Sequence of chain 1.C:
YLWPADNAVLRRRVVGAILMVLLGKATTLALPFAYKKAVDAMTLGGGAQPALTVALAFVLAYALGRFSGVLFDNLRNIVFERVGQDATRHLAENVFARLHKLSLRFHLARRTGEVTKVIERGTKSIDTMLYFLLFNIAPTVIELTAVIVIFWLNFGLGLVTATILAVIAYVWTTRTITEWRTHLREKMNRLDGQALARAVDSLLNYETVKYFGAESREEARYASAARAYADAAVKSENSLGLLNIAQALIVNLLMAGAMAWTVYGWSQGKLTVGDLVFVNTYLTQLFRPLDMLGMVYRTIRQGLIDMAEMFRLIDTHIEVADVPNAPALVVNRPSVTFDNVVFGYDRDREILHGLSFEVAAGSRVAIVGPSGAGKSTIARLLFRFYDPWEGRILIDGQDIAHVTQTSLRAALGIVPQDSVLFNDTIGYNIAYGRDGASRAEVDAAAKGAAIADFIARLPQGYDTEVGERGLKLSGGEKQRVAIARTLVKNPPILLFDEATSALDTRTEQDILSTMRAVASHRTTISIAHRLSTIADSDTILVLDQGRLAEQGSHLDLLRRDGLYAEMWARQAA

The small molecule below binds the protein below.
Small molecule (SMILES): Nc1ncnc2c1ncn2[C@@H]1O[C@H](CO[P](=O)(O)O[P](=O)(O)NP(=O)(O)O)[C@@H](O)[C@H]1O

Sequence of chain 1.D:
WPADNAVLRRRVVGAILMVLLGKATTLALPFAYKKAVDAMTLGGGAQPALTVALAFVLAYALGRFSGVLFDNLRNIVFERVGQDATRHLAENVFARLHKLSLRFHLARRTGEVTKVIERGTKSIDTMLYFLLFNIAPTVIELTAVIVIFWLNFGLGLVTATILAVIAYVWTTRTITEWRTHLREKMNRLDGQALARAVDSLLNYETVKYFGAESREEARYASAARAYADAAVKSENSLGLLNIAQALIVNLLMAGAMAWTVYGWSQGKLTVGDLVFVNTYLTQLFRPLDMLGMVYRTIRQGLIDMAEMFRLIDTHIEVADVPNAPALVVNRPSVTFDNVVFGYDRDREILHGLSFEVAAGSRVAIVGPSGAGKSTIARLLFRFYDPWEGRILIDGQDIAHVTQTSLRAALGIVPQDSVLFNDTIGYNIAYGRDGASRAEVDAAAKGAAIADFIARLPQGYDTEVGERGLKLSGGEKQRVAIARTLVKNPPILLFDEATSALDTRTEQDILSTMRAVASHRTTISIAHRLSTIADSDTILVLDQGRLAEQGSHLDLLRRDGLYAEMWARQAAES

Binding-site contacts:
Ligand atom C3' contacts residue GLU502 of chain 1.C at 3.3 Å.
Ligand atom O2G contacts residue GLY500 of chain 1.C at 3.4 Å (h-bond).
Ligand atom O2G contacts residue GLN442 of chain 1.D at 3.0 Å (h-bond).
Ligand atom O2A contacts residue THR402 of chain 1.D at 3.0 Å (h-bond).
Ligand atom O2B contacts residue SER401 of chain 1.D at 2.7 Å (h-bond).
Ligand atom O2A contacts residue SER401 of chain 1.D at 2.9 Å (h-bond).
Ligand atom N6 contacts residue TYR370 of chain 1.D at 3.3 Å.
Ligand atom O3' contacts residue GLU502 of chain 1.C at 3.1 Å (salt-bridge).
Ligand atom O2B contacts residue LYS400 of chain 1.D at 3.1 Å (salt-bridge).
Ligand atom O3A contacts residue SER499 of chain 1.C at 3.3 Å.
Ligand atom O3G contacts residue SER499 of chain 1.C at 2.5 Å (h-bond).
Ligand atom O2B contacts residue MG1 of chain 1.N at 2.3 Å.
Ligand atom N7 contacts residue LYS497 of chain 1.C at 3.3 Å (salt-bridge).
Ligand atom O2' contacts residue GLU502 of chain 1.C at 2.7 Å (salt-bridge).
Ligand atom C8 contacts residue TYR370 of chain 1.D at 3.2 Å (hydrophobic).
Ligand atom O1A contacts residue SER401 of chain 1.D at 3.2 Å.
Ligand atom O1B contacts residue GLY399 of chain 1.D at 2.4 Å (h-bond).
Ligand atom O3G contacts residue SER396 of chain 1.D at 2.3 Å (h-bond).
Ligand atom O1B contacts residue LYS400 of chain 1.D at 2.9 Å (salt-bridge).
Ligand atom N3B contacts residue GLY397 of chain 1.D at 3.3 Å (h-bond).
Ligand atom O1G contacts residue GLN442 of chain 1.D at 3.2 Å (h-bond).
Ligand atom C6 contacts residue TYR370 of chain 1.D at 3.3 Å (hydrophobic).
Ligand atom O2G contacts residue MG1 of chain 1.N at 2.2 Å.
Ligand atom O1B contacts residue ALA398 of chain 1.D at 3.0 Å (h-bond).
Ligand atom C5 contacts residue TYR370 of chain 1.D at 3.4 Å (hydrophobic).
Ligand atom C5 contacts residue LYS497 of chain 1.C at 3.1 Å.
Ligand atom O3' contacts residue ARG374 of chain 1.D at 2.5 Å (salt-bridge).
Ligand atom C4 contacts residue LYS497 of chain 1.C at 3.3 Å.
Ligand atom PB contacts residue MG1 of chain 1.N at 3.1 Å.
Ligand atom O1B contacts residue GLY397 of chain 1.D at 3.4 Å.
Ligand atom O2A contacts residue LYS400 of chain 1.D at 3.2 Å (salt-bridge).
Ligand atom N3B contacts residue MG1 of chain 1.N at 3.4 Å.
Ligand atom C4 contacts residue TYR370 of chain 1.D at 3.4 Å (hydrophobic).
Ligand atom O3G contacts residue GLY397 of chain 1.D at 3.0 Å (h-bond).
Ligand atom O1G contacts residue HIS554 of chain 1.D at 3.0 Å.
Ligand atom N1 contacts residue TYR370 of chain 1.D at 3.4 Å.
Ligand atom O2G contacts residue SER499 of chain 1.C at 3.1 Å.
Ligand atom N7 contacts residue TYR370 of chain 1.D at 3.1 Å.
Ligand atom O1G contacts residue ALA527 of chain 1.C at 3.3 Å (h-bond).
Ligand atom PG contacts residue MG1 of chain 1.N at 3.2 Å.